This small molecule binds to this protein.
Small molecule (SMILES): NC(=O)C[C@@H]1NC(=O)[C@H](CC(=O)O)NC(=O)[C@H](Cc2ccc(CC(=O)O)cc2)NC(=O)CNC(=O)[C@H](CCC(=O)O)NC(=O)[C@H](Cc2ccccc2)NC(=O)[C@@H]2CCCCNC(=O)CC[C@H](NC1=O)C(=O)N[C@H](C(N)=O)CSCC(=O)N2

Sequence of chain 1.D:
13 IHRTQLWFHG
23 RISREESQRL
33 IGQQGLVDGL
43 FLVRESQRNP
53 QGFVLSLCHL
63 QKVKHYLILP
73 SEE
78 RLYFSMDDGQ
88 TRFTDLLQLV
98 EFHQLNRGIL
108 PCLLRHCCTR

Binding-site contacts:
Ligand atom N contacts residue HIS67 of chain 1.D at 2.7 Å (h-bond).
Ligand atom O contacts residue ARG50 of chain 1.D at 3.2 Å (salt-bridge).
Ligand atom N05 contacts residue GLN87 of chain 1.D at 3.8 Å.
Ligand atom C06 contacts residue ASP84 of chain 1.D at 3.8 Å.
Ligand atom CB contacts residue HIS67 of chain 1.D at 3.7 Å.
Ligand atom C06 contacts residue GLN87 of chain 1.D at 3.3 Å.
Ligand atom C contacts residue ARG26 of chain 1.D at 3.6 Å.
Ligand atom CE2 contacts residue MET83 of chain 1.D at 3.7 Å (hydrophobic).
Ligand atom OD1 contacts residue LEU69 of chain 1.D at 3.0 Å (h-bond).
Ligand atom CH contacts residue VAL56 of chain 1.D at 3.9 Å (hydrophobic).
Ligand atom S07 contacts residue ASP84 of chain 1.D at 3.5 Å.
Ligand atom OD1 contacts residue HIS67 of chain 1.D at 2.8 Å (h-bond).
Ligand atom CE2 contacts residue VAL56 of chain 1.D at 3.7 Å (hydrophobic).
Ligand atom CO contacts residue SER48 of chain 1.D at 3.3 Å.
Ligand atom O contacts residue TYR68 of chain 1.D at 3.4 Å.
Ligand atom C contacts residue TYR68 of chain 1.D at 3.7 Å (hydrophobic).
Ligand atom CG contacts residue LEU69 of chain 1.D at 3.5 Å (hydrophobic).
Ligand atom ND2 contacts residue LEU69 of chain 1.D at 3.1 Å (h-bond).
Ligand atom CO contacts residue VAL56 of chain 1.D at 3.6 Å (hydrophobic).
Ligand atom CD2 contacts residue LEU69 of chain 1.D at 3.8 Å (hydrophobic).
Ligand atom CG contacts residue HIS67 of chain 1.D at 3.7 Å.
Ligand atom CH contacts residue SER48 of chain 1.D at 3.3 Å.
Ligand atom O1 contacts residue ARG46 of chain 1.D at 3.3 Å (salt-bridge).
Ligand atom CB contacts residue HIS67 of chain 1.D at 3.3 Å.
Ligand atom CA contacts residue HIS67 of chain 1.D at 3.5 Å.
Ligand atom OD1 contacts residue TYR68 of chain 1.D at 3.2 Å.
Ligand atom CG contacts residue LYS66 of chain 1.D at 3.7 Å.
Ligand atom O1 contacts residue VAL56 of chain 1.D at 3.5 Å.
Ligand atom O2 contacts residue ARG26 of chain 1.D at 3.7 Å.
Ligand atom OD1 contacts residue LYS66 of chain 1.D at 3.5 Å.
Ligand atom ND2 contacts residue MET83 of chain 1.D at 3.1 Å (h-bond).
Ligand atom O2 contacts residue ARG46 of chain 1.D at 3.5 Å (salt-bridge).
Ligand atom O1 contacts residue SER48 of chain 1.D at 2.6 Å (h-bond).
Ligand atom O contacts residue ARG26 of chain 1.D at 2.5 Å (salt-bridge).
Ligand atom CA contacts residue HIS67 of chain 1.D at 3.7 Å.
Ligand atom OD1 contacts residue HIS67 of chain 1.D at 3.7 Å.
Ligand atom CB contacts residue TYR68 of chain 1.D at 3.6 Å (hydrophobic).
Ligand atom C contacts residue HIS67 of chain 1.D at 3.6 Å.
Ligand atom CZ contacts residue ASP85 of chain 1.D at 3.8 Å.
Ligand atom CD2 contacts residue HIS67 of chain 1.D at 3.8 Å.